Binding-site contacts:
Ligand atom N9 contacts residue GLY302 of chain 1.A at 3.4 Å (h-bond).
Ligand atom N3 contacts residue GLY302 of chain 1.A at 3.7 Å.
Ligand atom O5P contacts residue ARG284 of chain 1.A at 2.5 Å (salt-bridge).
Ligand atom O2' contacts residue A3P1 of chain 1.F at 2.9 Å (h-bond).
Ligand atom C4' contacts residue ALA307 of chain 1.A at 3.8 Å (hydrophobic).
Ligand atom C8 contacts residue GLY302 of chain 1.A at 3.5 Å.
Ligand atom C5 contacts residue GLY302 of chain 1.A at 3.1 Å.
Ligand atom C3' contacts residue A3P1 of chain 1.F at 2.6 Å.
Ligand atom P2 contacts residue ARG282 of chain 1.A at 2.9 Å.
Ligand atom C2 contacts residue GLY303 of chain 1.A at 3.8 Å.
Ligand atom O4' contacts residue ALA307 of chain 1.A at 3.8 Å.
Ligand atom N3 contacts residue GLY303 of chain 1.A at 3.6 Å.
Ligand atom C2' contacts residue A3P1 of chain 1.F at 3.5 Å.
Ligand atom N7 contacts residue GLY309 of chain 1.A at 3.6 Å (h-bond).
Ligand atom N7 contacts residue GLY302 of chain 1.A at 3.3 Å (h-bond).
Ligand atom C6 contacts residue GLY301 of chain 1.A at 3.8 Å.
Ligand atom C6 contacts residue GLY302 of chain 1.A at 3.2 Å.
Ligand atom O4' contacts residue SER308 of chain 1.A at 3.7 Å.
Ligand atom C5' contacts residue SER308 of chain 1.A at 3.8 Å.
Ligand atom C4 contacts residue GLY302 of chain 1.A at 3.1 Å.
Ligand atom O5' contacts residue SER308 of chain 1.A at 3.9 Å.
Ligand atom N6 contacts residue GLY301 of chain 1.A at 3.1 Å.
Ligand atom P2 contacts residue ARG284 of chain 1.A at 3.7 Å.
Ligand atom C2 contacts residue GLY302 of chain 1.A at 3.7 Å.
Ligand atom N1 contacts residue GLY302 of chain 1.A at 3.6 Å (h-bond).
Ligand atom O5' contacts residue GLY309 of chain 1.A at 3.8 Å.
Ligand atom O3' contacts residue HIS304 of chain 1.A at 3.4 Å (h-bond).
Ligand atom O6P contacts residue ARG282 of chain 1.A at 2.5 Å (salt-bridge).
Ligand atom C8 contacts residue GLY309 of chain 1.A at 3.5 Å.
Ligand atom O4' contacts residue GLY309 of chain 1.A at 3.7 Å.
Ligand atom O3' contacts residue A3P1 of chain 1.F at 1.6 Å.
Ligand atom O4' contacts residue GLY303 of chain 1.A at 3.5 Å.
Ligand atom C1' contacts residue GLY303 of chain 1.A at 3.8 Å.
Ligand atom O4P contacts residue ARG282 of chain 1.A at 3.2 Å (salt-bridge).
Ligand atom C4' contacts residue A3P1 of chain 1.F at 3.8 Å.
Ligand atom C4 contacts residue GLY303 of chain 1.A at 3.8 Å.
Ligand atom N6 contacts residue GLY302 of chain 1.A at 3.1 Å (h-bond).
Ligand atom O5P contacts residue ARG282 of chain 1.A at 2.9 Å (salt-bridge).
Ligand atom O4' contacts residue GLY302 of chain 1.A at 3.6 Å.
Ligand atom O4P contacts residue ARG284 of chain 1.A at 3.1 Å (salt-bridge).

A protein and the small-molecule ligand that binds it are described below.
Small molecule (SMILES): Nc1ncnc2c1ncn2[C@@H]1O[C@H](COP(=O)(O)O)[C@@H](OP(=O)(O)O)[C@H]1O

Sequence of chain 1.A:
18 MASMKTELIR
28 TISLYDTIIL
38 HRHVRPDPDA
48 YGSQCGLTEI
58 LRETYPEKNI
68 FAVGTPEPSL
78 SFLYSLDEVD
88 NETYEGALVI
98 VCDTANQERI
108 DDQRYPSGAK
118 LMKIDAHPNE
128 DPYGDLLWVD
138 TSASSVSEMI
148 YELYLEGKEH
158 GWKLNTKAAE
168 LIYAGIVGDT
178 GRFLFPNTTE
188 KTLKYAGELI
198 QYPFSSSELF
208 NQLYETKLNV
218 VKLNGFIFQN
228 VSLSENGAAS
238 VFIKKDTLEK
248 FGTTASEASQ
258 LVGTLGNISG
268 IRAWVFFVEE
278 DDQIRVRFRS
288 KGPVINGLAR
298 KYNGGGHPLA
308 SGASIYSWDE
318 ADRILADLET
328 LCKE